A small-molecule ligand and the protein it binds are described below.
Small molecule (SMILES): CC(=O)N[C@@H]1[C@@H](O)[C@H](O)[C@@H](CO)O[C@H]1O

Binding-site contacts:
Ligand atom C8 contacts residue LYS1073 of chain 1.B at 4.2 Å.
Ligand atom C5 contacts residue ALA706 of chain 1.B at 3.9 Å (hydrophobic).
Ligand atom O5 contacts residue ASN1074 of chain 1.B at 2.4 Å (h-bond).
Ligand atom C2 contacts residue ASN1074 of chain 1.B at 2.5 Å.
Ligand atom C3 contacts residue ALA706 of chain 1.B at 4.5 Å (hydrophobic).
Ligand atom C1 contacts residue ASN1074 of chain 1.B at 1.5 Å.
Ligand atom C1 contacts residue GLN895 of chain 1.A at 4.4 Å.
Ligand atom C5 contacts residue ASN1074 of chain 1.B at 3.7 Å.
Ligand atom O5 contacts residue ALA706 of chain 1.B at 4.4 Å.
Ligand atom C8 contacts residue GLU1072 of chain 1.B at 3.6 Å.
Ligand atom O7 contacts residue ASN1074 of chain 1.B at 3.4 Å (h-bond).
Ligand atom C1 contacts residue ALA706 of chain 1.B at 4.4 Å (hydrophobic).
Ligand atom C7 contacts residue ASN1074 of chain 1.B at 3.4 Å.
Ligand atom C3 contacts residue ASN1074 of chain 1.B at 3.9 Å.
Ligand atom C4 contacts residue ASN1074 of chain 1.B at 4.2 Å.
Ligand atom N2 contacts residue ASN1074 of chain 1.B at 3.0 Å (h-bond).
Ligand atom C8 contacts residue ASN1074 of chain 1.B at 3.8 Å.

Sequence of chain 1.B:
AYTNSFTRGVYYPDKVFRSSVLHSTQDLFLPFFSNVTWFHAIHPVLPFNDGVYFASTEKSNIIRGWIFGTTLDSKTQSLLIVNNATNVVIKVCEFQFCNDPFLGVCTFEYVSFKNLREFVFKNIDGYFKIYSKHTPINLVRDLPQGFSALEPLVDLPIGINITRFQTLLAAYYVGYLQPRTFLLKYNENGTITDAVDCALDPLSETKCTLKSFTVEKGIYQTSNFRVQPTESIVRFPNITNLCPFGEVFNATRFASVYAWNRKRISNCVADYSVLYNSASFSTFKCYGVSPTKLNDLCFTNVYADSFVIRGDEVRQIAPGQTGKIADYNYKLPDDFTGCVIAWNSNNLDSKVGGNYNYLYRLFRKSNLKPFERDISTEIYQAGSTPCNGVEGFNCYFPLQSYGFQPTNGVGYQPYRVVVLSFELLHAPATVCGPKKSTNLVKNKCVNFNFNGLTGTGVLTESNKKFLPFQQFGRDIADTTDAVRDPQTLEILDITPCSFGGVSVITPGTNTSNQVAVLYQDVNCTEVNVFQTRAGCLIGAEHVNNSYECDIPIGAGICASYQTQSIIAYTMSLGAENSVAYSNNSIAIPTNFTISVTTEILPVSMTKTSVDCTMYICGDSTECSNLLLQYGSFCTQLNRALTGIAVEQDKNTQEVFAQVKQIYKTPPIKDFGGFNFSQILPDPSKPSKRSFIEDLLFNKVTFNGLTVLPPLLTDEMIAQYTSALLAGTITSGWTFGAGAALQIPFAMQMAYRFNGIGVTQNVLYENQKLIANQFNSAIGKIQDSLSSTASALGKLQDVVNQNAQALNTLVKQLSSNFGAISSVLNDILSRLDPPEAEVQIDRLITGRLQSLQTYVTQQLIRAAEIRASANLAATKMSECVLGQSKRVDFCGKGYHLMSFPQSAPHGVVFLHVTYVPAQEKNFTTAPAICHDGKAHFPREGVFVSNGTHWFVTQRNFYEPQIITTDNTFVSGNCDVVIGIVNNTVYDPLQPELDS

Sequence of chain 1.A:
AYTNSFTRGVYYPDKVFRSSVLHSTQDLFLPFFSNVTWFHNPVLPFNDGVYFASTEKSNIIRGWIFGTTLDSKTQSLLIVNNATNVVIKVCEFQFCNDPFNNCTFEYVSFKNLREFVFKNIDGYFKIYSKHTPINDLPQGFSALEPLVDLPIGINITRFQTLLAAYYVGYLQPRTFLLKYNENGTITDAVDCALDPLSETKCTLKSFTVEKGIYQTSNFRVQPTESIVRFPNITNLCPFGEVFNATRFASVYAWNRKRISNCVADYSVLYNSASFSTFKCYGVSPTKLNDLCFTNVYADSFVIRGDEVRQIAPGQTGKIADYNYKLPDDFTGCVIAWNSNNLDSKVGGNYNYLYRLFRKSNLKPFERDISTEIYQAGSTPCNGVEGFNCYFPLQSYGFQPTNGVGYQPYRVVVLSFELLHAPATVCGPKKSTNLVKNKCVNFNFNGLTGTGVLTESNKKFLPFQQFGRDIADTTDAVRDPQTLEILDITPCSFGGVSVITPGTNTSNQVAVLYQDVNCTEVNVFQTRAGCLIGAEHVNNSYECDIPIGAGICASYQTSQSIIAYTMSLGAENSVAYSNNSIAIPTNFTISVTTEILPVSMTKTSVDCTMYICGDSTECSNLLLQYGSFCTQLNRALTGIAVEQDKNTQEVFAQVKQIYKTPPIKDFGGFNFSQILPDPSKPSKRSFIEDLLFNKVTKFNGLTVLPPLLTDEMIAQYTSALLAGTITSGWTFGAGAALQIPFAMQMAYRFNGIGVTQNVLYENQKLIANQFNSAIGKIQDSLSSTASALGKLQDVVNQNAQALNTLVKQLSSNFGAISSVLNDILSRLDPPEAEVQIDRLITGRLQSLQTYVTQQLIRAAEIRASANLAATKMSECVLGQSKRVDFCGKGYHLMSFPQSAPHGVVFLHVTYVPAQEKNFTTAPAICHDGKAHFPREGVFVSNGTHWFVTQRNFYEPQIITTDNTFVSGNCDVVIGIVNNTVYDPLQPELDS